Binding-site contacts:
Ligand atom O3 contacts residue TRP285 of chain 1.IA at 3.9 Å.
Ligand atom C1 contacts residue TRP285 of chain 1.IA at 3.5 Å (hydrophobic).
Ligand atom O5 contacts residue TRP285 of chain 1.IA at 3.1 Å (h-bond).
Ligand atom C6 contacts residue TRP285 of chain 1.IA at 3.4 Å (hydrophobic).
Ligand atom C3 contacts residue TRP285 of chain 1.IA at 4.0 Å (hydrophobic).
Ligand atom C4 contacts residue TRP285 of chain 1.IA at 4.0 Å (hydrophobic).
Ligand atom C2 contacts residue TRP285 of chain 1.IA at 3.5 Å (hydrophobic).
Ligand atom O2 contacts residue VAL255 of chain 1.KA at 3.9 Å.
Ligand atom O1 contacts residue ALA254 of chain 1.KA at 4.3 Å.
Ligand atom O6 contacts residue TRP285 of chain 1.IA at 3.2 Å (h-bond).
Ligand atom O1 contacts residue VAL255 of chain 1.KA at 4.0 Å.
Ligand atom C2 contacts residue ASN252 of chain 1.KA at 4.4 Å.
Ligand atom O2 contacts residue ASN252 of chain 1.KA at 3.1 Å (h-bond).
Ligand atom O4 contacts residue TRP285 of chain 1.IA at 3.2 Å.
Ligand atom O1 contacts residue TRP285 of chain 1.IA at 3.1 Å.
Ligand atom O2 contacts residue TRP285 of chain 1.IA at 4.3 Å.
Ligand atom O1 contacts residue ASN252 of chain 1.KA at 4.2 Å.
Ligand atom C5 contacts residue TRP285 of chain 1.IA at 3.7 Å (hydrophobic).

A protein and the small-molecule ligand that binds it are described below.
Small molecule (SMILES): OC[C@H]1O[C@@H](O)[C@H](O)[C@@H](O)[C@H]1O

Sequence of chain 1.KA:
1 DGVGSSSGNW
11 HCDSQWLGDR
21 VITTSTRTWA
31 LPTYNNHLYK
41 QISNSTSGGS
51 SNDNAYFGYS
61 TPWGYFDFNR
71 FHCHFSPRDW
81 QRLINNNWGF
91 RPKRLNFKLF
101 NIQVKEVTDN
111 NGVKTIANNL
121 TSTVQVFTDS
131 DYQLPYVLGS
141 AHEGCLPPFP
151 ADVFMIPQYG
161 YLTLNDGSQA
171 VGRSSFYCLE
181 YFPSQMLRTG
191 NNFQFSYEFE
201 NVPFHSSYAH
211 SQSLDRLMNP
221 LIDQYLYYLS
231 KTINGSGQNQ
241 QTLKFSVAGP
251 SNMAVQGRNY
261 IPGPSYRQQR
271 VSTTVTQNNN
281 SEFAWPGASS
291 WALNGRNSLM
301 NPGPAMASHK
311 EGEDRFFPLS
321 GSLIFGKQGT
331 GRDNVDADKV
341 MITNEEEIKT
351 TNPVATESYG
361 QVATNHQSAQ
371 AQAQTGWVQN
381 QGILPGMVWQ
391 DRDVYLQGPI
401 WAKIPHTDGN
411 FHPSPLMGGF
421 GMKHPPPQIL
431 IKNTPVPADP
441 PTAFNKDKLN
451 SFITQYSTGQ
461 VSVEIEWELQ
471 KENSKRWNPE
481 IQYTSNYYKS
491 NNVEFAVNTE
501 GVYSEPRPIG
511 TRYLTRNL

Sequence of chain 1.IA:
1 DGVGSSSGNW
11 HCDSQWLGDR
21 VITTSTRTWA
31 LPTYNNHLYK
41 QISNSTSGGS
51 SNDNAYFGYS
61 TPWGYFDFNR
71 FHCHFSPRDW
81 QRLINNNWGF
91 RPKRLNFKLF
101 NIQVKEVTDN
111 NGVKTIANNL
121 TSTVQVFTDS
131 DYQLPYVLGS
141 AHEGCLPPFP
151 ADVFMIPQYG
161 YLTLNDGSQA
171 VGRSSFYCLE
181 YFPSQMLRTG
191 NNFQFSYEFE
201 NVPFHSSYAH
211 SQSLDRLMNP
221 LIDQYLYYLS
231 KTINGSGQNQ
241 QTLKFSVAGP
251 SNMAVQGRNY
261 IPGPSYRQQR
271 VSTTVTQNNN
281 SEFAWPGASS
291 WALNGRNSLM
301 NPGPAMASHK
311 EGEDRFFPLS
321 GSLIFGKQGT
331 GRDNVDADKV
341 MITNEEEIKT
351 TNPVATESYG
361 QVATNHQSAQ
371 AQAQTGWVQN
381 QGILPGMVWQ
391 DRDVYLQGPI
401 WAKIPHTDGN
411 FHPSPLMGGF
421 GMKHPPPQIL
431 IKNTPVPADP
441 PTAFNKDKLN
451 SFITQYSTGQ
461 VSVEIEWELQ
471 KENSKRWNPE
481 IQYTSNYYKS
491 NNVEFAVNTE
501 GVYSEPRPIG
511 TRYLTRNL